The small molecule below binds the protein below.
Small molecule (SMILES): Nc1ccc(C(=O)O)cc1

Sequence of chain 1.D:
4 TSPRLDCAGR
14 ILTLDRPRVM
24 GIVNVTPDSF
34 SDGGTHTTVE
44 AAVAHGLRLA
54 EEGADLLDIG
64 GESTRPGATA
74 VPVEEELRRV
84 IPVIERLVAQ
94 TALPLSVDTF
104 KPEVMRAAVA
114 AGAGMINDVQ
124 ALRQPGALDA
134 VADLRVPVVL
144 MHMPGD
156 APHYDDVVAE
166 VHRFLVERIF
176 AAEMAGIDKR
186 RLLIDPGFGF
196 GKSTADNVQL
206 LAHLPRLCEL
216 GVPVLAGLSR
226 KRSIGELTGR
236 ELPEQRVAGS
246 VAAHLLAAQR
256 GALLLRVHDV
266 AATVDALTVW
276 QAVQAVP

Binding-site contacts:
Ligand atom C4 contacts residue SO41 of chain 1.U at 3.9 Å.
Ligand atom C1 contacts residue GLY194 of chain 1.D at 4.4 Å.
Ligand atom C4 contacts residue ARG68 of chain 1.D at 3.9 Å.
Ligand atom O2' contacts residue ARG227 of chain 1.D at 3.8 Å.
Ligand atom N4 contacts residue SO41 of chain 1.U at 3.6 Å.
Ligand atom C1' contacts residue GLY194 of chain 1.D at 4.5 Å.
Ligand atom N4 contacts residue THR67 of chain 1.D at 3.4 Å (h-bond).
Ligand atom C5 contacts residue THR67 of chain 1.D at 4.3 Å.
Ligand atom C5 contacts residue LYS226 of chain 1.D at 3.8 Å.
Ligand atom C4 contacts residue PHE195 of chain 1.D at 3.7 Å (hydrophobic).
Ligand atom C5 contacts residue PHE195 of chain 1.D at 3.4 Å (hydrophobic).
Ligand atom C3 contacts residue LYS226 of chain 1.D at 3.2 Å.
Ligand atom C3 contacts residue SO41 of chain 1.U at 3.3 Å.
Ligand atom C4 contacts residue THR67 of chain 1.D at 4.4 Å.
Ligand atom O2' contacts residue LYS226 of chain 1.D at 4.0 Å.
Ligand atom N4 contacts residue LYS226 of chain 1.D at 4.2 Å.
Ligand atom C1 contacts residue PRO69 of chain 1.D at 4.3 Å (hydrophobic).
Ligand atom C1' contacts residue ARG227 of chain 1.D at 3.8 Å.
Ligand atom C2 contacts residue SO41 of chain 1.U at 4.3 Å.
Ligand atom C5 contacts residue GLY194 of chain 1.D at 4.3 Å.
Ligand atom N4 contacts residue ARG68 of chain 1.D at 3.8 Å.
Ligand atom C5 contacts residue ARG68 of chain 1.D at 4.3 Å.
Ligand atom N4 contacts residue PHE195 of chain 1.D at 3.1 Å.
Ligand atom C3 contacts residue ARG68 of chain 1.D at 4.1 Å.
Ligand atom C2 contacts residue ARG68 of chain 1.D at 4.5 Å.
Ligand atom C4 contacts residue LYS226 of chain 1.D at 3.5 Å.
Ligand atom C6 contacts residue LYS226 of chain 1.D at 3.9 Å.
Ligand atom C1' contacts residue LYS226 of chain 1.D at 3.8 Å.
Ligand atom O1' contacts residue ARG227 of chain 1.D at 2.9 Å (salt-bridge).
Ligand atom O2' contacts residue GLY194 of chain 1.D at 3.6 Å.
Ligand atom C6 contacts residue GLY194 of chain 1.D at 3.5 Å.
Ligand atom O1' contacts residue LYS226 of chain 1.D at 3.5 Å.
Ligand atom C6 contacts residue PHE195 of chain 1.D at 4.3 Å (hydrophobic).
Ligand atom C6 contacts residue PRO69 of chain 1.D at 4.2 Å (hydrophobic).
Ligand atom C1 contacts residue LYS226 of chain 1.D at 3.6 Å.
Ligand atom C2 contacts residue LYS226 of chain 1.D at 3.3 Å.